Sequence of chain 7.A:
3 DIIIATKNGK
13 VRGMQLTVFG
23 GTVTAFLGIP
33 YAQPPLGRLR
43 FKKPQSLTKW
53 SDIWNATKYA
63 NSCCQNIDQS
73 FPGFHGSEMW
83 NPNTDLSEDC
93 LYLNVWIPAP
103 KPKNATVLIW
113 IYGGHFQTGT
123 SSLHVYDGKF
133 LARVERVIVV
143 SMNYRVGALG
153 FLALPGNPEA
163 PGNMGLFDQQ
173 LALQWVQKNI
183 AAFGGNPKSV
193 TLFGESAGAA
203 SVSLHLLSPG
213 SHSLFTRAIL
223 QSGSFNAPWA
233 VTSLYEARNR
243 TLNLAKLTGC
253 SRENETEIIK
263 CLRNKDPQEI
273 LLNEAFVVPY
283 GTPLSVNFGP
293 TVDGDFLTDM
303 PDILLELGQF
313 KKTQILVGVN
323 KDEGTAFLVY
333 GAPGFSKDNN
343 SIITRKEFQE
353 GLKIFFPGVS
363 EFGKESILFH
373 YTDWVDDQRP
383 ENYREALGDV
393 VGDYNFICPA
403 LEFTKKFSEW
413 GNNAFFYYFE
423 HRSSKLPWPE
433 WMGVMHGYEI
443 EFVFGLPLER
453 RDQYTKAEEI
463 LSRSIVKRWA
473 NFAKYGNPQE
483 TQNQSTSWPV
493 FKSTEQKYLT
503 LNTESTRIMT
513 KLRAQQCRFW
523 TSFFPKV

The small molecule below binds the protein below.
Small molecule (SMILES): CC(=O)N[C@H]1[C@H](O[C@H]2[C@H](O)[C@@H](NC(C)=O)CO[C@@H]2CO[C@H]2O[C@@H](C)[C@@H](O)[C@@H](O)[C@@H]2O)O[C@H](CO)[C@@H](O)[C@@H]1O

Binding-site contacts:
Ligand atom C1 contacts residue ASN245 of chain 7.A at 3.9 Å.
Ligand atom O7 contacts residue ASN241 of chain 7.A at 4.3 Å.
Ligand atom C6 contacts residue ASN245 of chain 7.A at 4.2 Å.
Ligand atom O3 contacts residue PRO281 of chain 7.A at 4.3 Å.
Ligand atom N2 contacts residue ASN241 of chain 7.A at 2.9 Å (h-bond).
Ligand atom O3 contacts residue PHE278 of chain 7.A at 4.2 Å.
Ligand atom C2 contacts residue ASN241 of chain 7.A at 2.5 Å.
Ligand atom O4 contacts residue PHE278 of chain 7.A at 3.6 Å.
Ligand atom C6 contacts residue ASN245 of chain 7.A at 3.3 Å.
Ligand atom C3 contacts residue PHE278 of chain 7.A at 3.9 Å (hydrophobic).
Ligand atom C3 contacts residue PRO281 of chain 7.A at 4.2 Å (hydrophobic).
Ligand atom O7 contacts residue PRO281 of chain 7.A at 3.3 Å.
Ligand atom C7 contacts residue PRO281 of chain 7.A at 4.4 Å (hydrophobic).
Ligand atom C6 contacts residue PHE278 of chain 7.A at 4.4 Å (hydrophobic).
Ligand atom C8 contacts residue LYS248 of chain 7.A at 3.7 Å.
Ligand atom C5 contacts residue ASN245 of chain 7.A at 3.9 Å.
Ligand atom O2 contacts residue PRO281 of chain 7.A at 3.7 Å.
Ligand atom O5 contacts residue ASN245 of chain 7.A at 4.1 Å.
Ligand atom O6 contacts residue ASN245 of chain 7.A at 4.4 Å.
Ligand atom C5 contacts residue ASN241 of chain 7.A at 3.8 Å.
Ligand atom C1 contacts residue ASN245 of chain 7.A at 4.3 Å.
Ligand atom O5 contacts residue ASN245 of chain 7.A at 3.3 Å (h-bond).
Ligand atom O3 contacts residue VAL280 of chain 7.A at 4.1 Å.
Ligand atom C7 contacts residue ASN241 of chain 7.A at 3.7 Å.
Ligand atom C5 contacts residue ASN245 of chain 7.A at 4.1 Å.
Ligand atom C3 contacts residue ASN241 of chain 7.A at 3.8 Å.
Ligand atom C1 contacts residue ASN241 of chain 7.A at 1.5 Å.
Ligand atom C4 contacts residue PHE278 of chain 7.A at 3.1 Å (hydrophobic).
Ligand atom C6 contacts residue LEU249 of chain 7.A at 3.6 Å (hydrophobic).
Ligand atom O5 contacts residue PRO281 of chain 7.A at 4.4 Å.
Ligand atom O3 contacts residue PRO281 of chain 7.A at 3.8 Å.
Ligand atom C4 contacts residue ASN241 of chain 7.A at 4.3 Å.
Ligand atom O5 contacts residue ASN241 of chain 7.A at 2.5 Å (h-bond).
Ligand atom C5 contacts residue PHE278 of chain 7.A at 3.9 Å (hydrophobic).
Ligand atom C5 contacts residue PRO281 of chain 7.A at 4.4 Å (hydrophobic).